Sequence of chain 1.C:
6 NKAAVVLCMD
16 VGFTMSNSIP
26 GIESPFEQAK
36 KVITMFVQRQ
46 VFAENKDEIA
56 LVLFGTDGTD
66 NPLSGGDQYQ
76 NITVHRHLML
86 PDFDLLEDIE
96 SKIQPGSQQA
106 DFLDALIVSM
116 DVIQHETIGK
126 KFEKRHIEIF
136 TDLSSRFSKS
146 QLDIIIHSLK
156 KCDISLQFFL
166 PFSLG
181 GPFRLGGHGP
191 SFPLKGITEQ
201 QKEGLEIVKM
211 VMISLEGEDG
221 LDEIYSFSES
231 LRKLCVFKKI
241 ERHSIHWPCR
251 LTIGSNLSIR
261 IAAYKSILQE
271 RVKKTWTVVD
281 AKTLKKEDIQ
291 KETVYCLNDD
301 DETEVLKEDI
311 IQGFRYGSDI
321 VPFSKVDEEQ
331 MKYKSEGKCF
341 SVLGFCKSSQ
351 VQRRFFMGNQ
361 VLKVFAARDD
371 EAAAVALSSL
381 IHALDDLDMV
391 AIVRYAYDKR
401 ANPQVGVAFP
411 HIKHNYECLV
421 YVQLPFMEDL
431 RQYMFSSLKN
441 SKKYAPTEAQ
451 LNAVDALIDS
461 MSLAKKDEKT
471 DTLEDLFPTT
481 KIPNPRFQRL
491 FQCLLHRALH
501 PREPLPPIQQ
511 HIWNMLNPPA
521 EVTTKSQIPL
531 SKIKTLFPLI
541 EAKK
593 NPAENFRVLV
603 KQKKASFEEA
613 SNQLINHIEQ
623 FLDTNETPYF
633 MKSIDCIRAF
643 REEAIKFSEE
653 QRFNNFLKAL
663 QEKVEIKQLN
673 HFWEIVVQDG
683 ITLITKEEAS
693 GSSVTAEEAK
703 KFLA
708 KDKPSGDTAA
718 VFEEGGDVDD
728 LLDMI

Binding-site contacts:
Ligand atom NZ contacts residue GLU223 of chain 1.C at 2.8 Å (salt-bridge).
Ligand atom O contacts residue LEU161 of chain 1.C at 3.0 Å.
Ligand atom O contacts residue TYR225 of chain 1.C at 3.1 Å (h-bond).
Ligand atom O contacts residue PHE41 of chain 1.C at 3.1 Å.
Ligand atom N contacts residue GLN162 of chain 1.C at 3.0 Å.
Ligand atom CA contacts residue GLU133 of chain 1.C at 3.2 Å.
Ligand atom N contacts residue GLU133 of chain 1.C at 2.3 Å (salt-bridge).
Ligand atom C contacts residue GLN162 of chain 1.C at 3.0 Å.
Ligand atom CA contacts residue HIS131 of chain 1.C at 3.2 Å.
Ligand atom O contacts residue LYS239 of chain 1.C at 3.1 Å.
Ligand atom O contacts residue GLN162 of chain 1.C at 3.1 Å (h-bond).
Ligand atom CE contacts residue GLU216 of chain 1.C at 3.1 Å.
Ligand atom OXT contacts residue VAL236 of chain 1.C at 3.1 Å (h-bond).
Ligand atom O contacts residue VAL236 of chain 1.C at 3.0 Å (h-bond).
Ligand atom CZ contacts residue GLU216 of chain 1.C at 2.9 Å.
Ligand atom O contacts residue HIS131 of chain 1.C at 2.3 Å (h-bond).
Ligand atom O contacts residue ASP222 of chain 1.C at 2.9 Å (salt-bridge).
Ligand atom C contacts residue HIS131 of chain 1.C at 3.0 Å.
Ligand atom N contacts residue VAL236 of chain 1.C at 2.6 Å (h-bond).
Ligand atom CB contacts residue GLU223 of chain 1.C at 3.1 Å.
Ligand atom CZ contacts residue SER230 of chain 1.C at 3.0 Å.
Ligand atom NZ contacts residue GLU216 of chain 1.C at 2.7 Å (salt-bridge).
Ligand atom N contacts residue HIS131 of chain 1.C at 2.8 Å.
Ligand atom O contacts residue ILE240 of chain 1.C at 3.2 Å.
Ligand atom CB contacts residue GLU133 of chain 1.C at 3.0 Å.
Ligand atom CB contacts residue CYS235 of chain 1.C at 3.2 Å (hydrophobic).
Ligand atom CE contacts residue ASP219 of chain 1.C at 3.2 Å.
Ligand atom O contacts residue GLN162 of chain 1.C at 2.6 Å (h-bond).
Ligand atom O contacts residue GLU223 of chain 1.C at 2.8 Å (salt-bridge).
Ligand atom CD2 contacts residue VAL236 of chain 1.C at 3.1 Å (hydrophobic).
Ligand atom CE2 contacts residue SER230 of chain 1.C at 3.2 Å.
Ligand atom NH2 contacts residue GLU216 of chain 1.C at 2.3 Å (salt-bridge).
Ligand atom C contacts residue CYS235 of chain 1.C at 3.3 Å (hydrophobic).
Ligand atom CA contacts residue VAL236 of chain 1.C at 3.2 Å (hydrophobic).
Ligand atom NH1 contacts residue LEU215 of chain 1.C at 3.2 Å.
Ligand atom CB contacts residue LEU161 of chain 1.C at 3.1 Å (hydrophobic).
Ligand atom OG contacts residue HIS131 of chain 1.C at 2.6 Å (h-bond).
Ligand atom C contacts residue GLU133 of chain 1.C at 3.2 Å.
Ligand atom CG contacts residue GLU223 of chain 1.C at 3.1 Å.
Ligand atom O contacts residue LYS239 of chain 1.C at 3.0 Å (salt-bridge).

The protein below binds the small molecule below.
Small molecule (SMILES): CC(C)C[C@H](NC(=O)CNC(=O)[C@H](CCCN=C(N)N)NC(=O)[C@@H]1CCCN1C(=O)[C@@H](N)CCCCN)C(=O)N[C@@H](Cc1ccccc1)C(=O)N[C@@H](CO)C(=O)O